The protein below binds the small molecule below.
Small molecule (SMILES): CC(=O)N[C@@H]1[C@@H](O)[C@H](O)[C@@H](CO)O[C@H]1O

Sequence of chain 1.A:
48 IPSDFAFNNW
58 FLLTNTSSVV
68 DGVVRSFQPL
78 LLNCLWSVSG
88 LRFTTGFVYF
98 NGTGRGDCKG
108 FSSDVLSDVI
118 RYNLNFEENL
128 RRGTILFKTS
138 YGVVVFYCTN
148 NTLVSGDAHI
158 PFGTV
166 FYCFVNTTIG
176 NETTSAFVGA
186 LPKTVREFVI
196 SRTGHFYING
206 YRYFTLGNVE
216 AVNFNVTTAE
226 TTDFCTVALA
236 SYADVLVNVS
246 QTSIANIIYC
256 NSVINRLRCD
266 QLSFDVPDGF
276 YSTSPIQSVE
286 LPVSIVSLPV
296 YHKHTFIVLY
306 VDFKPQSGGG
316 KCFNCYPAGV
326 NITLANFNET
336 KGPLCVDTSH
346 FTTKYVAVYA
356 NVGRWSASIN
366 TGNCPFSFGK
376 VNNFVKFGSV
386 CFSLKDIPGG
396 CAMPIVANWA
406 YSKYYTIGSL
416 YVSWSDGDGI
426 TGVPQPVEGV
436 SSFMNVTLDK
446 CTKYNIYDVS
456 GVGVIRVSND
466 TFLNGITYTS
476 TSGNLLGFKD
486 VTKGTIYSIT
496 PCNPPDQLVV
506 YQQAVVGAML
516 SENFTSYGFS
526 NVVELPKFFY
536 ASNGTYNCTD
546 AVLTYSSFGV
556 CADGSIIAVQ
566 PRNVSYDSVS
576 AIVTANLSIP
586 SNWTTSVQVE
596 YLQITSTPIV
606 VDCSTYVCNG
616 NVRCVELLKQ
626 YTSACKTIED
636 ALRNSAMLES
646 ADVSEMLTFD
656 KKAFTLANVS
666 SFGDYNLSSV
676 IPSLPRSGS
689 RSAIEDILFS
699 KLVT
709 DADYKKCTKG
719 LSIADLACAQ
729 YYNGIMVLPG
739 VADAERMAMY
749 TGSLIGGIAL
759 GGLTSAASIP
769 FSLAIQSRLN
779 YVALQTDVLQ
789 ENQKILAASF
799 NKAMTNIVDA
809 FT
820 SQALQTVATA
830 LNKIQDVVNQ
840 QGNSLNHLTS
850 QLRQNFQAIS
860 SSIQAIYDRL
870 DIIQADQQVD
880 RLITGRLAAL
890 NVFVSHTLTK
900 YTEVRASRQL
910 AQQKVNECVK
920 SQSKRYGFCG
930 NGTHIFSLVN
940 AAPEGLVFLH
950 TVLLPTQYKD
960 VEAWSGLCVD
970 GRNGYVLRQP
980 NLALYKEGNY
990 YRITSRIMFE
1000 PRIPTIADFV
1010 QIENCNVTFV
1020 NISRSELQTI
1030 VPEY

Binding-site contacts:
Ligand atom C3 contacts residue ASN671 of chain 1.A at 3.8 Å.
Ligand atom C2 contacts residue ASN671 of chain 1.A at 2.5 Å.
Ligand atom C5 contacts residue ASN671 of chain 1.A at 3.7 Å.
Ligand atom O5 contacts residue ASN671 of chain 1.A at 2.5 Å (h-bond).
Ligand atom C7 contacts residue ASN671 of chain 1.A at 4.1 Å.
Ligand atom C1 contacts residue ASN671 of chain 1.A at 1.4 Å.
Ligand atom C4 contacts residue ASN671 of chain 1.A at 4.3 Å.
Ligand atom N2 contacts residue ASN671 of chain 1.A at 2.9 Å (h-bond).